This protein binds this small molecule.
Small molecule (SMILES): CC[C@H]1OC(=O)[C@H](C)[C@@H](O[C@H]2C[C@@](C)(OC)[C@@H](O)[C@H](C)O2)[C@H](C)[C@@H](O[C@@H]2O[C@H](C)C[C@H](N(C)C)[C@H]2O)[C@](C)(O)C[C@@H](C)CN(C)[C@H](C)[C@@H](O)[C@]1(C)O

Binding-site contacts:
Ligand atom C17 contacts residue TYR200 of chain 1.A at 4.2 Å (hydrophobic).
Ligand atom C6A contacts residue TYR277 of chain 1.A at 3.5 Å (hydrophobic).
Ligand atom O14 contacts residue TYR200 of chain 1.A at 4.2 Å.
Ligand atom C19 contacts residue TYR274 of chain 1.A at 4.3 Å (hydrophobic).
Ligand atom C4B contacts residue TYR274 of chain 1.A at 4.0 Å (hydrophobic).
Ligand atom O5B contacts residue ALA270 of chain 1.A at 4.0 Å.
Ligand atom C17 contacts residue GLU198 of chain 1.A at 4.3 Å.
Ligand atom C6B contacts residue TYR274 of chain 1.A at 3.5 Å (hydrophobic).
Ligand atom O4B contacts residue GLY273 of chain 1.A at 3.0 Å.
Ligand atom C15 contacts residue TYR200 of chain 1.A at 4.3 Å (hydrophobic).
Ligand atom C16 contacts residue TYR200 of chain 1.A at 4.1 Å (hydrophobic).
Ligand atom N3A contacts residue TYR277 of chain 1.A at 4.4 Å.
Ligand atom C4B contacts residue ALA270 of chain 1.A at 3.7 Å (hydrophobic).
Ligand atom C17 contacts residue PHE231 of chain 1.A at 3.5 Å (hydrophobic).
Ligand atom C6B contacts residue ALA270 of chain 1.A at 3.5 Å (hydrophobic).
Ligand atom C6B contacts residue GLY273 of chain 1.A at 4.3 Å.
Ligand atom C18 contacts residue GLU198 of chain 1.A at 4.4 Å.
Ligand atom O4B contacts residue ALA270 of chain 1.A at 4.1 Å.
Ligand atom C23 contacts residue TYR200 of chain 1.A at 4.2 Å (hydrophobic).
Ligand atom O4B contacts residue TYR274 of chain 1.A at 3.2 Å (h-bond).
Ligand atom C5A contacts residue TYR277 of chain 1.A at 4.2 Å (hydrophobic).
Ligand atom C5B contacts residue ALA270 of chain 1.A at 4.1 Å (hydrophobic).
Ligand atom C7B contacts residue GLY273 of chain 1.A at 4.3 Å.
Ligand atom C18 contacts residue TYR200 of chain 1.A at 3.9 Å (hydrophobic).
Ligand atom C4B contacts residue GLY273 of chain 1.A at 4.0 Å.
Ligand atom C6A contacts residue TYR274 of chain 1.A at 3.6 Å (hydrophobic).
Ligand atom C5B contacts residue TYR274 of chain 1.A at 4.5 Å (hydrophobic).
Ligand atom C2 contacts residue TYR200 of chain 1.A at 4.5 Å (hydrophobic).
Ligand atom C7A contacts residue TYR277 of chain 1.A at 3.5 Å (hydrophobic).
Ligand atom C16 contacts residue PHE231 of chain 1.A at 3.9 Å (hydrophobic).
Ligand atom C4A contacts residue TYR277 of chain 1.A at 3.8 Å (hydrophobic).
Ligand atom C8A contacts residue TYR277 of chain 1.A at 3.7 Å (hydrophobic).
Ligand atom C8B contacts residue GLU198 of chain 1.A at 3.6 Å.

Sequence of chain 1.A:
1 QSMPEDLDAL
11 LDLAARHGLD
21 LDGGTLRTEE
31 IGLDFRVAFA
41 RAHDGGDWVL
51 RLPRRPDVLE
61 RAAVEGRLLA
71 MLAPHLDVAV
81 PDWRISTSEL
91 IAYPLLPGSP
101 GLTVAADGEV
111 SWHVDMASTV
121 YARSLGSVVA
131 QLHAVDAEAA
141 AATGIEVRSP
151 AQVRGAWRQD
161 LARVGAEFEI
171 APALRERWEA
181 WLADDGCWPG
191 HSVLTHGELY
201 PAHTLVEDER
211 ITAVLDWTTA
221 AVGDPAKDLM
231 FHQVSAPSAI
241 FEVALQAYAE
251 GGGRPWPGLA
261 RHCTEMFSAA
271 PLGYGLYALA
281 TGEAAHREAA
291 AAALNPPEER